Sequence of chain 1.B:
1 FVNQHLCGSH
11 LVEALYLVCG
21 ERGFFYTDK

Sequence of chain 2.B:
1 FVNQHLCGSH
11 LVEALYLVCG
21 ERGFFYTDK

The small molecule below binds the protein below.
Small molecule (SMILES): Cc1cccc(O)c1

Sequence of chain 1.A:
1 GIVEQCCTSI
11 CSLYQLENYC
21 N

Sequence of chain 2.D:
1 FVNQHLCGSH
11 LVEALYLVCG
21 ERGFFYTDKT

Binding-site contacts:
Ligand atom C1 contacts residue HIS5 of chain 2.B at 4.4 Å.
Ligand atom C7 contacts residue ALA14 of chain 1.B at 4.0 Å (hydrophobic).
Ligand atom C2 contacts residue HIS5 of chain 2.B at 3.9 Å.
Ligand atom O1 contacts residue CYS6 of chain 1.A at 2.4 Å (h-bond).
Ligand atom C3 contacts residue HIS5 of chain 2.B at 3.9 Å.
Ligand atom C4 contacts residue LEU6 of chain 2.B at 3.9 Å (hydrophobic).
Ligand atom C7 contacts residue LEU17 of chain 2.D at 3.1 Å (hydrophobic).
Ligand atom C5 contacts residue LEU6 of chain 2.B at 3.1 Å (hydrophobic).
Ligand atom O1 contacts residue SER9 of chain 1.A at 3.8 Å.
Ligand atom C7 contacts residue LEU16 of chain 1.A at 4.3 Å (hydrophobic).
Ligand atom O1 contacts residue LEU11 of chain 1.B at 4.0 Å.
Ligand atom C2 contacts residue LEU16 of chain 1.A at 4.4 Å (hydrophobic).
Ligand atom C2 contacts residue LEU11 of chain 1.B at 4.1 Å (hydrophobic).
Ligand atom C4 contacts residue LEU11 of chain 1.B at 4.0 Å (hydrophobic).
Ligand atom C1 contacts residue CYS6 of chain 1.A at 3.2 Å (hydrophobic).
Ligand atom C5 contacts residue CYS7 of chain 1.B at 4.4 Å (hydrophobic).
Ligand atom C6 contacts residue CYS6 of chain 1.A at 3.2 Å (hydrophobic).
Ligand atom C3 contacts residue LEU11 of chain 1.B at 4.3 Å (hydrophobic).
Ligand atom C1 contacts residue LEU11 of chain 1.B at 3.5 Å (hydrophobic).
Ligand atom O1 contacts residue VAL2 of chain 2.B at 4.5 Å.
Ligand atom C1 contacts residue CYS11 of chain 1.A at 4.0 Å (hydrophobic).
Ligand atom C6 contacts residue LEU11 of chain 1.B at 3.0 Å (hydrophobic).
Ligand atom C2 contacts residue CYS11 of chain 1.A at 4.0 Å (hydrophobic).
Ligand atom C6 contacts residue CYS7 of chain 1.B at 4.5 Å (hydrophobic).
Ligand atom O1 contacts residue CYS11 of chain 1.A at 3.0 Å (h-bond).
Ligand atom O1 contacts residue ILE10 of chain 1.A at 3.5 Å.
Ligand atom C5 contacts residue HIS10 of chain 1.B at 3.6 Å.
Ligand atom C7 contacts residue HIS5 of chain 2.B at 3.9 Å.
Ligand atom C4 contacts residue HIS10 of chain 1.B at 3.6 Å.
Ligand atom C6 contacts residue LEU6 of chain 2.B at 3.7 Å (hydrophobic).
Ligand atom C7 contacts residue HIS10 of chain 1.B at 4.5 Å.
Ligand atom O1 contacts residue CYS7 of chain 1.A at 4.4 Å.
Ligand atom C5 contacts residue LEU11 of chain 1.B at 3.3 Å (hydrophobic).